Sequence of chain 1.A:
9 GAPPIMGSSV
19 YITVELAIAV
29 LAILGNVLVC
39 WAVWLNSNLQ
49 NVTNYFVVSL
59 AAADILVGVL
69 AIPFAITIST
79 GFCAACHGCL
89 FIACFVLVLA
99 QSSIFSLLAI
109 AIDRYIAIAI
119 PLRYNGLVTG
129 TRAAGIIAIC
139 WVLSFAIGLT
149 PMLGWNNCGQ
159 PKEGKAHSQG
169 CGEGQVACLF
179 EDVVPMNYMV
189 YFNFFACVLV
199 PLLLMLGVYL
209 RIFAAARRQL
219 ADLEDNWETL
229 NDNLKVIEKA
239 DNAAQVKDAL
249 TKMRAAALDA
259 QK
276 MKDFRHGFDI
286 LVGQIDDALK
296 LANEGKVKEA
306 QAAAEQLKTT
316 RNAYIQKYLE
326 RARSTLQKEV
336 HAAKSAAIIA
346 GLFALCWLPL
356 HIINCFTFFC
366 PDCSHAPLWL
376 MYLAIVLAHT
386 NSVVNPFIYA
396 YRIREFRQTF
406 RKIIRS

Binding-site contacts:
Ligand atom C1 contacts residue OLC1 of chain 1.Z at 3.9 Å.
Ligand atom C19 contacts residue PHE361 of chain 1.A at 3.8 Å (hydrophobic).
Ligand atom C23 contacts residue PHE192 of chain 1.A at 4.5 Å (hydrophobic).
Ligand atom C8 contacts residue PHE361 of chain 1.A at 4.2 Å (hydrophobic).
Ligand atom C5 contacts residue PHE361 of chain 1.A at 3.8 Å (hydrophobic).
Ligand atom C25 contacts residue OLA1 of chain 1.R at 4.2 Å.
Ligand atom C11 contacts residue OLC1 of chain 1.Z at 4.2 Å.
Ligand atom C1 contacts residue PHE364 of chain 1.A at 3.8 Å (hydrophobic).
Ligand atom C2 contacts residue OLC1 of chain 1.Z at 4.2 Å.
Ligand atom C18 contacts residue CYS360 of chain 1.A at 3.8 Å (hydrophobic).
Ligand atom C11 contacts residue PHE364 of chain 1.A at 4.1 Å (hydrophobic).
Ligand atom C24 contacts residue LEU197 of chain 1.A at 4.5 Å (hydrophobic).
Ligand atom C2 contacts residue PHE364 of chain 1.A at 3.6 Å (hydrophobic).
Ligand atom C6 contacts residue PHE361 of chain 1.A at 3.5 Å (hydrophobic).
Ligand atom C21 contacts residue OLC1 of chain 1.Z at 4.0 Å.
Ligand atom C19 contacts residue PHE364 of chain 1.A at 4.2 Å (hydrophobic).
Ligand atom C7 contacts residue PHE361 of chain 1.A at 3.8 Å (hydrophobic).
Ligand atom C4 contacts residue PHE361 of chain 1.A at 3.7 Å (hydrophobic).
Ligand atom C27 contacts residue LEU197 of chain 1.A at 4.3 Å (hydrophobic).
Ligand atom C25 contacts residue LEU197 of chain 1.A at 3.9 Å (hydrophobic).
Ligand atom O1 contacts residue CYS365 of chain 1.A at 3.7 Å.
Ligand atom C23 contacts residue LEU197 of chain 1.A at 4.2 Å (hydrophobic).
Ligand atom C18 contacts residue ILE357 of chain 1.A at 4.0 Å (hydrophobic).
Ligand atom C19 contacts residue CYS360 of chain 1.A at 3.8 Å (hydrophobic).
Ligand atom C26 contacts residue OLA1 of chain 1.R at 4.0 Å.
Ligand atom C12 contacts residue OLC1 of chain 1.Z at 4.2 Å.
Ligand atom C11 contacts residue CYS360 of chain 1.A at 4.2 Å (hydrophobic).
Ligand atom C21 contacts residue PHE193 of chain 1.A at 4.1 Å (hydrophobic).
Ligand atom C21 contacts residue PHE192 of chain 1.A at 4.0 Å (hydrophobic).

This small molecule binds to this protein.
Small molecule (SMILES): CC(C)CCC[C@@H](C)[C@H]1CC[C@H]2[C@@H]3CC=C4C[C@@H](O)CC[C@]4(C)[C@H]3CC[C@]12C